Sequence of chain 45.A:
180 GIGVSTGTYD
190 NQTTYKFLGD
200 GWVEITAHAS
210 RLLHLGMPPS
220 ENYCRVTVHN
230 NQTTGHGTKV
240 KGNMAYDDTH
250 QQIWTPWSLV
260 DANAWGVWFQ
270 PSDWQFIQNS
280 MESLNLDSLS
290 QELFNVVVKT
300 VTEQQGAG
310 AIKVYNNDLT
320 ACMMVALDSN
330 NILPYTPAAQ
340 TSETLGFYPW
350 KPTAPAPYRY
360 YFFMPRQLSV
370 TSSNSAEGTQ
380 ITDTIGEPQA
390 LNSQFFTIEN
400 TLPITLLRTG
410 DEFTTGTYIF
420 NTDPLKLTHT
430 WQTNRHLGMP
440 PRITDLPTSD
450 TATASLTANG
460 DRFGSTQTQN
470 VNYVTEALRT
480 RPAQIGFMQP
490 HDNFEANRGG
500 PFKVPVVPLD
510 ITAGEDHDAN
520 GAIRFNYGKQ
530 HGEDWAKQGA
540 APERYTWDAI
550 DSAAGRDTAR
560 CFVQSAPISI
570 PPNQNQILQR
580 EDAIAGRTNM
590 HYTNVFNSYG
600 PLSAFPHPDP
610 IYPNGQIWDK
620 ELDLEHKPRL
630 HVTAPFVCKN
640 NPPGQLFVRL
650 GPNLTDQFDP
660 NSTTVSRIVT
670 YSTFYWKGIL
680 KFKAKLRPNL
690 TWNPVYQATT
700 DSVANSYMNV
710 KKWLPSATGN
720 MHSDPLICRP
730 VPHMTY

This protein binds this small molecule.
Small molecule (SMILES): Nc1ccn([C@H]2C[C@H](O)[C@@H](COP(=O)(O)O)O2)c(=O)n1

Binding-site contacts:
Ligand atom C5' contacts residue TRP201 of chain 45.A at 3.5 Å (hydrophobic).
Ligand atom O3' contacts residue LYS682 of chain 45.A at 3.1 Å (salt-bridge).
Ligand atom C3' contacts residue TRP201 of chain 45.A at 4.1 Å (hydrophobic).
Ligand atom C1' contacts residue TRP201 of chain 45.A at 4.5 Å (hydrophobic).
Ligand atom C6 contacts residue TRP201 of chain 45.A at 3.5 Å (hydrophobic).
Ligand atom OP1 contacts residue PRO423 of chain 45.A at 3.6 Å.
Ligand atom O5' contacts residue TRP201 of chain 45.A at 3.6 Å.
Ligand atom C4 contacts residue TRP201 of chain 45.A at 3.3 Å (hydrophobic).
Ligand atom C5 contacts residue TRP201 of chain 45.A at 3.4 Å (hydrophobic).
Ligand atom O2 contacts residue TRP201 of chain 45.A at 4.3 Å.
Ligand atom C3' contacts residue LYS682 of chain 45.A at 3.8 Å.
Ligand atom C2 contacts residue TRP201 of chain 45.A at 3.9 Å (hydrophobic).
Ligand atom N4 contacts residue GLY198 of chain 45.A at 3.8 Å.
Ligand atom C2' contacts residue LYS682 of chain 45.A at 3.6 Å.
Ligand atom O2 contacts residue LYS682 of chain 45.A at 4.2 Å.
Ligand atom N1 contacts residue TRP201 of chain 45.A at 4.0 Å.
Ligand atom N4 contacts residue TRP201 of chain 45.A at 3.8 Å.
Ligand atom O2 contacts residue LEU197 of chain 45.A at 4.0 Å.
Ligand atom O4' contacts residue TRP201 of chain 45.A at 4.5 Å.
Ligand atom N4 contacts residue ASP199 of chain 45.A at 4.0 Å.
Ligand atom C2' contacts residue TRP201 of chain 45.A at 3.6 Å (hydrophobic).
Ligand atom C1' contacts residue LYS682 of chain 45.A at 4.5 Å.
Ligand atom N3 contacts residue TRP201 of chain 45.A at 3.6 Å.
Ligand atom C4' contacts residue TRP201 of chain 45.A at 4.3 Å (hydrophobic).